Sequence of chain 22.Q:
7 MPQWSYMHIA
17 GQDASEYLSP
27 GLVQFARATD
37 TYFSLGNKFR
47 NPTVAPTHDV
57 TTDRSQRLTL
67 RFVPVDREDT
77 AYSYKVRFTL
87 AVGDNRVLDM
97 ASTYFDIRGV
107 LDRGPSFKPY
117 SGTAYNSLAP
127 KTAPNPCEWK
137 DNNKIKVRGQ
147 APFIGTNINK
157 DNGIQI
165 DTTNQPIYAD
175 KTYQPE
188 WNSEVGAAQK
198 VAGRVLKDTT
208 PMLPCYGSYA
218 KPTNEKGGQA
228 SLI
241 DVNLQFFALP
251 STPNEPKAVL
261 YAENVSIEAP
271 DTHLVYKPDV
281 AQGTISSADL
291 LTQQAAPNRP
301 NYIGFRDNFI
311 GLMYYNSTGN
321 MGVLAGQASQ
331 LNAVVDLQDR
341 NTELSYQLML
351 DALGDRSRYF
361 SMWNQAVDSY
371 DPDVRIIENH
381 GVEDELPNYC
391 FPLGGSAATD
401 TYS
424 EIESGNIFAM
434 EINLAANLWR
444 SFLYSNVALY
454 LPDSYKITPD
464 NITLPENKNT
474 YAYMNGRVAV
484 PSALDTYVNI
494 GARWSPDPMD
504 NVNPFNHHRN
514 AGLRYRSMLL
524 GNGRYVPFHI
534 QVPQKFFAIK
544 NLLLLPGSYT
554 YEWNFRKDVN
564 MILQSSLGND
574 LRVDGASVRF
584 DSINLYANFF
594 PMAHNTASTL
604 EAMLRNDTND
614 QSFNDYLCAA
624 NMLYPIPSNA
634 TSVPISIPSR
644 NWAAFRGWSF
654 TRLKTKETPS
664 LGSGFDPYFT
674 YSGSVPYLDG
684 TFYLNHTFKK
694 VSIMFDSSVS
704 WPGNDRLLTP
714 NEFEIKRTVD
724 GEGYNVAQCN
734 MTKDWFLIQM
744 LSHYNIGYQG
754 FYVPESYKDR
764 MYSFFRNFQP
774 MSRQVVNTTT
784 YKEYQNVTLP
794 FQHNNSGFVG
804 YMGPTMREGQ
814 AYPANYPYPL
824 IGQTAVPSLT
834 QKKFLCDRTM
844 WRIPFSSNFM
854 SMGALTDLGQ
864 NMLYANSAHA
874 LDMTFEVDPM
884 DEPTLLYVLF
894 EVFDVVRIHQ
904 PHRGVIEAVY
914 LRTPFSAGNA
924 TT

Sequence of chain 22.R:
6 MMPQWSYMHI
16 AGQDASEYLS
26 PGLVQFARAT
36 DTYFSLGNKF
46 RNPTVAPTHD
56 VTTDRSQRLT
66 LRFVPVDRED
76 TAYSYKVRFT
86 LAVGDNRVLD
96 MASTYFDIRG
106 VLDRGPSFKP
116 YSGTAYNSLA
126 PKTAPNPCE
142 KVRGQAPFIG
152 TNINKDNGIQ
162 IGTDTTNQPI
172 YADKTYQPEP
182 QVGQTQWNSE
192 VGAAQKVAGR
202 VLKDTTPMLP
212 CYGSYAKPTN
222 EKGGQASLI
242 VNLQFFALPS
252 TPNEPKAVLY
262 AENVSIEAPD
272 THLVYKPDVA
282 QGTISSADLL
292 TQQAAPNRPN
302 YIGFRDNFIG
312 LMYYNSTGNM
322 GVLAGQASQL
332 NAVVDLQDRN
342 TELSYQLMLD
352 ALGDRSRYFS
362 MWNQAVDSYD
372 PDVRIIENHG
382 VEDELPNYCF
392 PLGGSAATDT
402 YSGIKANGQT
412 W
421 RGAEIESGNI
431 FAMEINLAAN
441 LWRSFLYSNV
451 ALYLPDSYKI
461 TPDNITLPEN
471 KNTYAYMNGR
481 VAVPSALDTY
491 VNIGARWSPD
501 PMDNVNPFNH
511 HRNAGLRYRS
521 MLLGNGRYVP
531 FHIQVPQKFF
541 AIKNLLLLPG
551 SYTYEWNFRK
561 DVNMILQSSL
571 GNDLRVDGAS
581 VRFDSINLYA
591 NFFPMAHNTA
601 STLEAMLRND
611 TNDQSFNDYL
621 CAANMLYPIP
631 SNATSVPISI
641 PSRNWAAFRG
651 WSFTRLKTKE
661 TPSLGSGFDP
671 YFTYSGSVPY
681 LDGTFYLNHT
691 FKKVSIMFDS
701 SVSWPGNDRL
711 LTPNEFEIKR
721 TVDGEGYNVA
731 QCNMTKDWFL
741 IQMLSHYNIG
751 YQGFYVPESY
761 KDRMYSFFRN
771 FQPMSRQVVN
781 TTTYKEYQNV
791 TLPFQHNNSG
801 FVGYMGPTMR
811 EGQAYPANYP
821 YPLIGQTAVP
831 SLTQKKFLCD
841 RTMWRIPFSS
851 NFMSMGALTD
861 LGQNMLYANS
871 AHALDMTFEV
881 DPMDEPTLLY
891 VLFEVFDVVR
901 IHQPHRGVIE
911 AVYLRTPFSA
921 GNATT

Binding-site contacts:
Ligand atom CD2 contacts residue GLU894 of chain 22.R at 3.7 Å.
Ligand atom O contacts residue TYR619 of chain 22.R at 2.7 Å.
Ligand atom CE1 contacts residue GLU894 of chain 22.R at 4.1 Å.
Ligand atom O contacts residue ALA857 of chain 22.R at 3.7 Å.
Ligand atom CB contacts residue GLU894 of chain 22.R at 3.4 Å.
Ligand atom CB contacts residue LEU620 of chain 22.R at 3.8 Å (hydrophobic).
Ligand atom CG contacts residue ARG46 of chain 22.Q at 3.0 Å.
Ligand atom CA contacts residue TYR619 of chain 22.R at 4.1 Å (hydrophobic).
Ligand atom CB contacts residue TYR619 of chain 22.R at 3.7 Å (hydrophobic).
Ligand atom CB contacts residue CYS621 of chain 22.R at 3.5 Å (hydrophobic).
Ligand atom CB contacts residue ARG649 of chain 22.R at 4.0 Å.
Ligand atom CG contacts residue ASN617 of chain 22.R at 3.7 Å.
Ligand atom CD contacts residue CYS621 of chain 22.R at 3.5 Å (hydrophobic).
Ligand atom N contacts residue ASP618 of chain 22.R at 3.4 Å (salt-bridge).
Ligand atom CE1 contacts residue LEU348 of chain 22.R at 3.5 Å (hydrophobic).
Ligand atom ND1 contacts residue LEU348 of chain 22.R at 3.6 Å.
Ligand atom ND1 contacts residue GLU894 of chain 22.R at 3.5 Å (salt-bridge).
Ligand atom C contacts residue ARG649 of chain 22.R at 3.9 Å.
Ligand atom C contacts residue ARG845 of chain 22.R at 4.1 Å.
Ligand atom N contacts residue ARG649 of chain 22.R at 4.2 Å.
Ligand atom CA contacts residue TYR619 of chain 22.R at 4.2 Å (hydrophobic).
Ligand atom N contacts residue CYS621 of chain 22.R at 3.0 Å (h-bond).
Ligand atom CB contacts residue ARG649 of chain 22.R at 4.2 Å.
Ligand atom N contacts residue TYR619 of chain 22.R at 3.6 Å.
Ligand atom CD contacts residue ASN617 of chain 22.R at 3.1 Å.
Ligand atom N contacts residue TYR619 of chain 22.R at 3.5 Å (h-bond).
Ligand atom CD contacts residue ARG46 of chain 22.Q at 3.3 Å.
Ligand atom NE2 contacts residue GLU894 of chain 22.R at 4.2 Å.
Ligand atom CA contacts residue ASN617 of chain 22.R at 4.1 Å.
Ligand atom N contacts residue ASN617 of chain 22.R at 2.9 Å (h-bond).
Ligand atom CB contacts residue ALA857 of chain 22.R at 4.2 Å (hydrophobic).
Ligand atom O contacts residue ARG649 of chain 22.R at 3.3 Å (salt-bridge).
Ligand atom CB contacts residue TYR619 of chain 22.R at 4.0 Å (hydrophobic).
Ligand atom CA contacts residue CYS621 of chain 22.R at 3.2 Å (hydrophobic).
Ligand atom CD2 contacts residue ARG845 of chain 22.R at 4.0 Å.
Ligand atom CB contacts residue PHE896 of chain 22.R at 4.0 Å (hydrophobic).
Ligand atom C contacts residue TYR619 of chain 22.R at 3.2 Å (hydrophobic).
Ligand atom CG contacts residue GLU894 of chain 22.R at 3.2 Å.
Ligand atom NE2 contacts residue ARG845 of chain 22.R at 4.0 Å.
Ligand atom CG contacts residue CYS621 of chain 22.R at 3.9 Å (hydrophobic).

The small molecule below binds the protein below.
Small molecule (SMILES): NC(N)=NCCC[C@H](NC(=O)[C@@H]1CCCN1)C(=O)N[C@H](C=O)CC1=NC=NC1